Binding-site contacts:
Ligand atom O5 contacts residue ASN154 of chain 59.A at 2.4 Å (h-bond).
Ligand atom C3 contacts residue ASN154 of chain 59.A at 3.8 Å.
Ligand atom C4 contacts residue ASN154 of chain 59.A at 4.2 Å.
Ligand atom O7 contacts residue ASN154 of chain 59.A at 3.8 Å.
Ligand atom N2 contacts residue ASN154 of chain 59.A at 2.9 Å (h-bond).
Ligand atom C8 contacts residue ASN154 of chain 59.A at 4.2 Å.
Ligand atom C2 contacts residue ASN154 of chain 59.A at 2.5 Å.
Ligand atom C1 contacts residue SER156 of chain 59.A at 4.3 Å.
Ligand atom C7 contacts residue ASN154 of chain 59.A at 3.5 Å.
Ligand atom C1 contacts residue ASN154 of chain 59.A at 1.4 Å.
Ligand atom C5 contacts residue ASN154 of chain 59.A at 3.7 Å.

Sequence of chain 59.A:
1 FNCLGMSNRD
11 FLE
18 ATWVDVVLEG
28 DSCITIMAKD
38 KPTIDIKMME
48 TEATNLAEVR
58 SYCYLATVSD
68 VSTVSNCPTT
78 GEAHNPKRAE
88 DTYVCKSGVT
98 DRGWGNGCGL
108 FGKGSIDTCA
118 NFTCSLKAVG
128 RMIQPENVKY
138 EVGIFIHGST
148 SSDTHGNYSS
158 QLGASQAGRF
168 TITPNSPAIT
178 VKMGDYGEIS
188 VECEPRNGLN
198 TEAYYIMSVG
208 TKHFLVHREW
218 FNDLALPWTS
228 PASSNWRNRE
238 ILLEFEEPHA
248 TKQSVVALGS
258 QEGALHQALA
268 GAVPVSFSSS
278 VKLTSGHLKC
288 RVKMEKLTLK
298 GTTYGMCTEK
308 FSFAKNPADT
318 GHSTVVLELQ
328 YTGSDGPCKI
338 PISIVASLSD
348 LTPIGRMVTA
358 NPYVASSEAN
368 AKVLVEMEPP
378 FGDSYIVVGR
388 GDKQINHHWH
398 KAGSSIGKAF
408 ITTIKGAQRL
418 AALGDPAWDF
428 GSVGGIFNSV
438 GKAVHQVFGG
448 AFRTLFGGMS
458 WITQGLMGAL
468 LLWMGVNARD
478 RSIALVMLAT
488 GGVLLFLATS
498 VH

The protein below binds the small molecule below.
Small molecule (SMILES): CC(=O)N[C@@H]1[C@@H](O)[C@H](O)[C@@H](CO)O[C@H]1O